The protein below binds the small molecule below.
Small molecule (SMILES): CC(=O)N[C@@H]1[C@@H](O)[C@@H](O)[C@@H](CO)O[C@@H]1O

Binding-site contacts:
Ligand atom C5 contacts residue VAL80 of chain 1.E at 3.8 Å (hydrophobic).
Ligand atom N2 contacts residue SER90 of chain 1.E at 3.3 Å (h-bond).
Ligand atom C6 contacts residue ALA39 of chain 1.E at 3.0 Å (hydrophobic).
Ligand atom C2 contacts residue SER90 of chain 1.E at 3.9 Å.
Ligand atom O4 contacts residue PRO40 of chain 1.E at 4.5 Å.
Ligand atom C4 contacts residue THR92 of chain 1.E at 3.6 Å.
Ligand atom C6 contacts residue THR92 of chain 1.E at 4.0 Å.
Ligand atom C5 contacts residue ALA39 of chain 1.E at 3.9 Å (hydrophobic).
Ligand atom C7 contacts residue SER90 of chain 1.E at 3.8 Å.
Ligand atom C2 contacts residue THR92 of chain 1.E at 2.8 Å.
Ligand atom O6 contacts residue THR92 of chain 1.E at 4.2 Å.
Ligand atom C4 contacts residue VAL80 of chain 1.E at 4.1 Å (hydrophobic).
Ligand atom O3 contacts residue SER90 of chain 1.E at 2.7 Å (h-bond).
Ligand atom N2 contacts residue THR92 of chain 1.E at 3.4 Å (h-bond).
Ligand atom C1 contacts residue THR92 of chain 1.E at 1.5 Å.
Ligand atom C6 contacts residue VAL80 of chain 1.E at 4.4 Å (hydrophobic).
Ligand atom O3 contacts residue TYR32 of chain 1.B at 4.5 Å.
Ligand atom O6 contacts residue A2G1 of chain 1.H at 3.5 Å (h-bond).
Ligand atom C3 contacts residue VAL80 of chain 1.E at 4.3 Å (hydrophobic).
Ligand atom C5 contacts residue THR92 of chain 1.E at 2.8 Å.
Ligand atom C4 contacts residue PRO40 of chain 1.E at 4.3 Å (hydrophobic).
Ligand atom O6 contacts residue GLU41 of chain 1.E at 2.8 Å (salt-bridge).
Ligand atom C8 contacts residue SER90 of chain 1.E at 2.9 Å.
Ligand atom C3 contacts residue SER90 of chain 1.E at 3.4 Å.
Ligand atom C1 contacts residue A2G1 of chain 1.H at 4.3 Å.
Ligand atom O5 contacts residue A2G1 of chain 1.H at 3.6 Å.
Ligand atom C3 contacts residue THR92 of chain 1.E at 3.3 Å.
Ligand atom C6 contacts residue PRO40 of chain 1.E at 4.0 Å (hydrophobic).
Ligand atom C6 contacts residue GLU41 of chain 1.E at 3.4 Å.
Ligand atom C1 contacts residue SER91 of chain 1.E at 4.4 Å.
Ligand atom N2 contacts residue SER91 of chain 1.E at 4.2 Å.
Ligand atom O5 contacts residue THR92 of chain 1.E at 2.1 Å (h-bond).
Ligand atom O6 contacts residue ALA39 of chain 1.E at 3.9 Å.

Sequence of chain 1.B:
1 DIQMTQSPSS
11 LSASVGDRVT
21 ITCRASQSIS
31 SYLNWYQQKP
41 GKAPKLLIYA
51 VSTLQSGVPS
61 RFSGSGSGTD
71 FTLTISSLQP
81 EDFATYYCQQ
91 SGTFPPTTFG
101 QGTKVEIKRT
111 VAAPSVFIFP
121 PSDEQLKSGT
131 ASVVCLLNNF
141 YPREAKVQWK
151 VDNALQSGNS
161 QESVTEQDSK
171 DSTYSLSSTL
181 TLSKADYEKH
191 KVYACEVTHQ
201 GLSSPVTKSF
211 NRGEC

Sequence of chain 1.E:
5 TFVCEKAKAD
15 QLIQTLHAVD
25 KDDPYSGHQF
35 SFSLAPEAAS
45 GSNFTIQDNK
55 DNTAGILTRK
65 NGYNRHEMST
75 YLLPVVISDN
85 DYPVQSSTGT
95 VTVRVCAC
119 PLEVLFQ